A protein and the small-molecule ligand that binds it are described below.
Small molecule (SMILES): CC(=O)N[C@@H]1[C@@H](O)[C@H](O)[C@@H](CO)O[C@H]1O

Binding-site contacts:
Ligand atom C5 contacts residue ASN154 of chain 1.B at 3.7 Å.
Ligand atom C8 contacts residue THR156 of chain 1.B at 3.9 Å.
Ligand atom C6 contacts residue ALA147 of chain 1.B at 3.4 Å (hydrophobic).
Ligand atom N2 contacts residue ASN154 of chain 1.B at 2.9 Å (h-bond).
Ligand atom C6 contacts residue GLU150 of chain 1.B at 4.0 Å.
Ligand atom O5 contacts residue THR156 of chain 1.B at 4.3 Å.
Ligand atom O5 contacts residue GLU150 of chain 1.B at 3.5 Å (salt-bridge).
Ligand atom C1 contacts residue ASN154 of chain 1.B at 1.4 Å.
Ligand atom C2 contacts residue THR156 of chain 1.B at 4.3 Å.
Ligand atom O6 contacts residue GLU150 of chain 1.B at 3.8 Å.
Ligand atom C4 contacts residue ASN154 of chain 1.B at 4.2 Å.
Ligand atom C5 contacts residue ALA147 of chain 1.B at 4.5 Å (hydrophobic).
Ligand atom O6 contacts residue ALA147 of chain 1.B at 4.2 Å.
Ligand atom C3 contacts residue ASN154 of chain 1.B at 3.7 Å.
Ligand atom C1 contacts residue THR156 of chain 1.B at 3.5 Å.
Ligand atom C2 contacts residue ASN154 of chain 1.B at 2.4 Å.
Ligand atom C1 contacts residue SER151 of chain 1.B at 4.2 Å.
Ligand atom O5 contacts residue SER151 of chain 1.B at 4.0 Å.
Ligand atom C8 contacts residue ASN154 of chain 1.B at 4.4 Å.
Ligand atom C1 contacts residue GLU150 of chain 1.B at 4.0 Å.
Ligand atom C7 contacts residue ASN154 of chain 1.B at 3.1 Å.
Ligand atom C7 contacts residue THR156 of chain 1.B at 4.1 Å.
Ligand atom O5 contacts residue ASN154 of chain 1.B at 2.4 Å (h-bond).
Ligand atom N2 contacts residue THR156 of chain 1.B at 3.9 Å.
Ligand atom O7 contacts residue ASN154 of chain 1.B at 2.8 Å (h-bond).
Ligand atom C6 contacts residue SER151 of chain 1.B at 4.4 Å.

Sequence of chain 1.B:
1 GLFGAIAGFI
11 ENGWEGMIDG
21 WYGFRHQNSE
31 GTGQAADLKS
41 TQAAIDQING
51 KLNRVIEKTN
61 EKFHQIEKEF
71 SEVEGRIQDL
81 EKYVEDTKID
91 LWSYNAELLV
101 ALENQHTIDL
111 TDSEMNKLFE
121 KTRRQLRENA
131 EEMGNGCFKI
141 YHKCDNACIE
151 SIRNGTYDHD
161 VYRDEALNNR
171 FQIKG